Binding-site contacts:
Ligand atom O contacts residue PHE183 of chain 1.C at 3.0 Å (h-bond).
Ligand atom CA contacts residue TYR226 of chain 1.C at 3.7 Å (hydrophobic).
Ligand atom CA contacts residue PHE231 of chain 1.C at 4.0 Å (hydrophobic).
Ligand atom C contacts residue PHE87 of chain 1.B at 4.3 Å (hydrophobic).
Ligand atom OXT contacts residue TYR226 of chain 1.C at 4.5 Å.
Ligand atom OXT contacts residue PHE231 of chain 1.C at 4.4 Å.
Ligand atom OXT contacts residue SER153 of chain 1.B at 4.0 Å.
Ligand atom CA contacts residue PHE87 of chain 1.B at 3.6 Å (hydrophobic).
Ligand atom O contacts residue SER153 of chain 1.B at 4.2 Å.
Ligand atom C contacts residue PHE231 of chain 1.C at 4.0 Å (hydrophobic).
Ligand atom C contacts residue LEU141 of chain 1.B at 4.4 Å (hydrophobic).
Ligand atom N contacts residue PHE123 of chain 1.C at 4.3 Å.
Ligand atom N contacts residue SER182 of chain 1.C at 3.6 Å (h-bond).
Ligand atom N contacts residue TYR226 of chain 1.C at 4.4 Å.
Ligand atom C contacts residue SER153 of chain 1.B at 4.4 Å.
Ligand atom C contacts residue PHE183 of chain 1.C at 4.0 Å (hydrophobic).
Ligand atom OXT contacts residue PHE87 of chain 1.B at 4.1 Å.
Ligand atom N contacts residue PHE183 of chain 1.C at 3.3 Å (h-bond).
Ligand atom OXT contacts residue THR228 of chain 1.C at 3.9 Å.
Ligand atom N contacts residue PHE231 of chain 1.C at 4.1 Å.
Ligand atom OXT contacts residue ARG89 of chain 1.B at 2.8 Å (salt-bridge).
Ligand atom C contacts residue ARG89 of chain 1.B at 4.0 Å.
Ligand atom O contacts residue LEU141 of chain 1.B at 3.4 Å.
Ligand atom O contacts residue PHE231 of chain 1.C at 3.9 Å.
Ligand atom CA contacts residue PHE183 of chain 1.C at 4.1 Å (hydrophobic).

Sequence of chain 1.C:
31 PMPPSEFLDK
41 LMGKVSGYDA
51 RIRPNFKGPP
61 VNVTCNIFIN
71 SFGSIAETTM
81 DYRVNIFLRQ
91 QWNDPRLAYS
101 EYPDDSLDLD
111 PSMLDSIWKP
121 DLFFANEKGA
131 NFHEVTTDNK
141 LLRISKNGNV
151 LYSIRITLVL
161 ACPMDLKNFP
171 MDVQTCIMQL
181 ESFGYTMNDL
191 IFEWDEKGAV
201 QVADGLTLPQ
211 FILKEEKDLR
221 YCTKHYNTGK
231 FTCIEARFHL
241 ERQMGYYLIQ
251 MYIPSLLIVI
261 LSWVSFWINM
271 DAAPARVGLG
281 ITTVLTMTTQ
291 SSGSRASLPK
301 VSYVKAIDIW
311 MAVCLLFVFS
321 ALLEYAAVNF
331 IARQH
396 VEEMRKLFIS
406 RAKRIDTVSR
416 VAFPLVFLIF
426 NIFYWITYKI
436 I

This protein binds this small molecule.
Small molecule (SMILES): NCC(=O)O

Sequence of chain 1.B:
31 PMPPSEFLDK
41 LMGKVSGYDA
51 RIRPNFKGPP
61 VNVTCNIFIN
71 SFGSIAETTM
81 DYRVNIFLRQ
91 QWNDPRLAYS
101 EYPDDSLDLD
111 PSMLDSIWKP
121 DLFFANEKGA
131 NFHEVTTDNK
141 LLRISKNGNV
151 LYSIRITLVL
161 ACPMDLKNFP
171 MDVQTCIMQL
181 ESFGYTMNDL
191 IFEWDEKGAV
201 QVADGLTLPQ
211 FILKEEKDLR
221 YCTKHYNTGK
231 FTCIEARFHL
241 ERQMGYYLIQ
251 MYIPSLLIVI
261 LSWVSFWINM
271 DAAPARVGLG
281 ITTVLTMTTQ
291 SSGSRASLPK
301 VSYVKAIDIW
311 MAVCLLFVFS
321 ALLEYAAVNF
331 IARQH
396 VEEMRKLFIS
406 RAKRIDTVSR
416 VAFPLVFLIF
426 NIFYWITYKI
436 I